Sequence of chain 1.C:
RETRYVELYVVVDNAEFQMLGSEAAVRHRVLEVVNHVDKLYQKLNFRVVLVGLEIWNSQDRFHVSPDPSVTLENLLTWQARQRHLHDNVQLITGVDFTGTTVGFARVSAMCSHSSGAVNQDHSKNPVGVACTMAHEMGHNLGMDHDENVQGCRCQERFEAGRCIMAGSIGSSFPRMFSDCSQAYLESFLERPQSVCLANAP

Binding-site contacts:
Ligand atom C19 contacts residue GLY171 of chain 1.C at 3.3 Å.
Ligand atom O4 contacts residue ILE173 of chain 1.C at 3.0 Å (h-bond).
Ligand atom C7 contacts residue HIS149 of chain 1.C at 3.7 Å.
Ligand atom O1 contacts residue ZN1 of chain 1.U at 2.2 Å.
Ligand atom C23 contacts residue THR104 of chain 1.C at 3.2 Å.
Ligand atom N1 contacts residue GLY107 of chain 1.C at 2.9 Å (h-bond).
Ligand atom C12 contacts residue HIS139 of chain 1.C at 3.8 Å.
Ligand atom C2 contacts residue GLY107 of chain 1.C at 3.7 Å.
Ligand atom O3 contacts residue THR105 of chain 1.C at 3.4 Å.
Ligand atom N1 contacts residue GLU140 of chain 1.C at 2.7 Å (salt-bridge).
Ligand atom C17 contacts residue THR104 of chain 1.C at 3.5 Å.
Ligand atom C11 contacts residue ALA170 of chain 1.C at 3.6 Å (hydrophobic).
Ligand atom C15 contacts residue THR104 of chain 1.C at 3.6 Å.
Ligand atom C2 contacts residue GLU140 of chain 1.C at 3.8 Å.
Ligand atom C16 contacts residue VAL106 of chain 1.C at 3.6 Å (hydrophobic).
Ligand atom C9 contacts residue GLU140 of chain 1.C at 3.5 Å.
Ligand atom O1 contacts residue HIS149 of chain 1.C at 2.8 Å (h-bond).
Ligand atom N2 contacts residue GLY171 of chain 1.C at 3.2 Å (h-bond).
Ligand atom C11 contacts residue HIS139 of chain 1.C at 3.7 Å.
Ligand atom C14 contacts residue THR104 of chain 1.C at 3.5 Å.
Ligand atom O4 contacts residue SER172 of chain 1.C at 3.5 Å.
Ligand atom C12 contacts residue THR136 of chain 1.C at 3.8 Å.
Ligand atom C2 contacts residue ZN1 of chain 1.U at 2.8 Å.
Ligand atom O2 contacts residue GLU140 of chain 1.C at 2.7 Å (salt-bridge).
Ligand atom C8 contacts residue GLY171 of chain 1.C at 3.7 Å.
Ligand atom N1 contacts residue ZN1 of chain 1.U at 2.9 Å.
Ligand atom O3 contacts residue VAL106 of chain 1.C at 2.9 Å (h-bond).
Ligand atom C22 contacts residue THR105 of chain 1.C at 3.8 Å.
Ligand atom O1 contacts residue HIS139 of chain 1.C at 3.7 Å.
Ligand atom O2 contacts residue HIS139 of chain 1.C at 3.3 Å.
Ligand atom C1 contacts residue GLY107 of chain 1.C at 3.4 Å.
Ligand atom C11 contacts residue GLY171 of chain 1.C at 3.6 Å.
Ligand atom N3 contacts residue THR104 of chain 1.C at 2.7 Å (h-bond).
Ligand atom S1 contacts residue THR105 of chain 1.C at 3.8 Å.
Ligand atom O2 contacts residue HIS143 of chain 1.C at 2.9 Å.
Ligand atom O3 contacts residue THR104 of chain 1.C at 3.8 Å.
Ligand atom O2 contacts residue ZN1 of chain 1.U at 2.1 Å.
Ligand atom C18 contacts residue THR104 of chain 1.C at 3.7 Å.
Ligand atom C16 contacts residue THR104 of chain 1.C at 3.5 Å.
Ligand atom N3 contacts residue VAL106 of chain 1.C at 3.5 Å.

This protein binds this small molecule.
Small molecule (SMILES): CNC(=O)[C@H](Cc1ccccc1)NC(=O)[C@H](CC(C)C)[C@H](CSc1cccs1)C(=O)NO